Sequence of chain 1.A:
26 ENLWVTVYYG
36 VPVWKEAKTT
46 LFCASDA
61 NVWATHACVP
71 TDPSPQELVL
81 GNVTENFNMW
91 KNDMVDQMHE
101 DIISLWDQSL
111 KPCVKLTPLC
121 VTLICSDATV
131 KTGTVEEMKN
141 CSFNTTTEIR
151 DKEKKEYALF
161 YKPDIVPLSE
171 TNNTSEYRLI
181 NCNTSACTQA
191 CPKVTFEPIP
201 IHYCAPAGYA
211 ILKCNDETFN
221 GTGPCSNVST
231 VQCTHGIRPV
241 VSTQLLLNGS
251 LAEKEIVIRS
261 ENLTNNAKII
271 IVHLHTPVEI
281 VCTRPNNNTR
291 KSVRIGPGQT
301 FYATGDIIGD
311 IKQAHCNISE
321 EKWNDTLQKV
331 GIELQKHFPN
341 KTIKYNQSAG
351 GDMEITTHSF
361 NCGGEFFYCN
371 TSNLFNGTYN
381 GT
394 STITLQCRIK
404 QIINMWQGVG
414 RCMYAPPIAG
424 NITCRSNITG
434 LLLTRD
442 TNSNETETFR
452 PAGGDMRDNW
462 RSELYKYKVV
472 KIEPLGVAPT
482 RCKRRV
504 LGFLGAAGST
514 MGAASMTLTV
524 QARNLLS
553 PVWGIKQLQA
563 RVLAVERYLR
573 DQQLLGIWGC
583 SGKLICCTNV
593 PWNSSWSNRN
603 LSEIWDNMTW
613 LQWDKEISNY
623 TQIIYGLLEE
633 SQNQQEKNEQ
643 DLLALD

Binding-site contacts:
Ligand atom O5 contacts residue ASN370 of chain 1.A at 2.3 Å (h-bond).
Ligand atom C5 contacts residue ASN370 of chain 1.A at 3.7 Å.
Ligand atom C2 contacts residue ASN370 of chain 1.A at 2.5 Å.
Ligand atom O7 contacts residue ARG401 of chain 1.A at 3.2 Å (salt-bridge).
Ligand atom C8 contacts residue THR357 of chain 1.A at 4.0 Å.
Ligand atom C8 contacts residue ASN370 of chain 1.A at 4.5 Å.
Ligand atom C1 contacts residue ASN370 of chain 1.A at 1.4 Å.
Ligand atom C4 contacts residue ASN370 of chain 1.A at 4.2 Å.
Ligand atom O7 contacts residue ASN370 of chain 1.A at 3.2 Å (h-bond).
Ligand atom N2 contacts residue ASN370 of chain 1.A at 3.0 Å (h-bond).
Ligand atom C7 contacts residue ARG401 of chain 1.A at 4.2 Å.
Ligand atom C3 contacts residue ASN370 of chain 1.A at 3.8 Å.
Ligand atom C8 contacts residue THR356 of chain 1.A at 3.5 Å.
Ligand atom C7 contacts residue ASN370 of chain 1.A at 3.3 Å.
Ligand atom C8 contacts residue ARG401 of chain 1.A at 4.5 Å.

This small molecule binds to this protein.
Small molecule (SMILES): CC(=O)N[C@@H]1[C@@H](O)[C@H](O)[C@@H](CO)O[C@H]1O